Sequence of chain 1.B:
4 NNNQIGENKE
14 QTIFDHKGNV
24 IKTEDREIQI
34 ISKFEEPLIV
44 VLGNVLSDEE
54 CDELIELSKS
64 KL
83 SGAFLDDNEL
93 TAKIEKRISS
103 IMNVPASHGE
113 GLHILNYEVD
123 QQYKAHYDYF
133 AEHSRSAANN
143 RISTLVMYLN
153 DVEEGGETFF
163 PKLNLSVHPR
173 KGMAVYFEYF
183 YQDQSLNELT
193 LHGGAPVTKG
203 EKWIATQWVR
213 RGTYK

A small-molecule ligand and the protein it binds are described below.
Small molecule (SMILES): O=C(O)CCC(=O)C(=O)O

Binding-site contacts:
Ligand atom C4 contacts residue GLY196 of chain 1.B at 4.2 Å.
Ligand atom O1 contacts residue HIS128 of chain 1.B at 4.3 Å.
Ligand atom O4 contacts residue LYS204 of chain 1.B at 2.9 Å (salt-bridge).
Ligand atom C1 contacts residue TRP210 of chain 1.B at 4.0 Å (hydrophobic).
Ligand atom C5 contacts residue GLY196 of chain 1.B at 3.8 Å.
Ligand atom C3 contacts residue ILE206 of chain 1.B at 3.6 Å (hydrophobic).
Ligand atom O5 contacts residue HIS128 of chain 1.B at 3.3 Å (h-bond).
Ligand atom C3 contacts residue TYR125 of chain 1.B at 4.2 Å (hydrophobic).
Ligand atom O4 contacts residue TYR119 of chain 1.B at 2.5 Å (h-bond).
Ligand atom O2 contacts residue ILE206 of chain 1.B at 4.0 Å.
Ligand atom O5 contacts residue CD1 of chain 1.O at 2.4 Å.
Ligand atom O4 contacts residue GLY196 of chain 1.B at 4.0 Å.
Ligand atom C1 contacts residue THR208 of chain 1.B at 3.7 Å.
Ligand atom O2 contacts residue CD1 of chain 1.O at 4.2 Å.
Ligand atom C5 contacts residue TYR119 of chain 1.B at 3.6 Å (hydrophobic).
Ligand atom O4 contacts residue ILE206 of chain 1.B at 3.4 Å.
Ligand atom O3 contacts residue GLY196 of chain 1.B at 3.8 Å.
Ligand atom O5 contacts residue TYR125 of chain 1.B at 3.8 Å.
Ligand atom C5 contacts residue THR160 of chain 1.B at 3.7 Å.
Ligand atom O1 contacts residue ASP130 of chain 1.B at 3.6 Å (salt-bridge).
Ligand atom O1 contacts residue TRP210 of chain 1.B at 3.3 Å (h-bond).
Ligand atom C4 contacts residue THR160 of chain 1.B at 4.3 Å.
Ligand atom C2 contacts residue CD1 of chain 1.O at 3.0 Å.
Ligand atom O1 contacts residue CD1 of chain 1.O at 2.4 Å.
Ligand atom O3 contacts residue LYS204 of chain 1.B at 2.7 Å (salt-bridge).
Ligand atom C5 contacts residue LYS204 of chain 1.B at 3.1 Å.
Ligand atom O2 contacts residue TRP210 of chain 1.B at 3.8 Å.
Ligand atom C1 contacts residue CD1 of chain 1.O at 3.0 Å.
Ligand atom C4 contacts residue TYR119 of chain 1.B at 4.0 Å (hydrophobic).
Ligand atom O2 contacts residue THR208 of chain 1.B at 2.7 Å (h-bond).
Ligand atom C1 contacts residue TYR125 of chain 1.B at 4.1 Å (hydrophobic).
Ligand atom O1 contacts residue THR208 of chain 1.B at 3.8 Å.
Ligand atom C3 contacts residue TYR119 of chain 1.B at 4.1 Å (hydrophobic).
Ligand atom C2 contacts residue HIS128 of chain 1.B at 4.2 Å.
Ligand atom C2 contacts residue TYR125 of chain 1.B at 3.9 Å (hydrophobic).
Ligand atom C3 contacts residue VAL148 of chain 1.B at 4.0 Å (hydrophobic).
Ligand atom C5 contacts residue ILE206 of chain 1.B at 4.0 Å (hydrophobic).
Ligand atom O3 contacts residue THR160 of chain 1.B at 2.6 Å (h-bond).
Ligand atom C1 contacts residue VAL148 of chain 1.B at 4.3 Å (hydrophobic).
Ligand atom O5 contacts residue HIS194 of chain 1.B at 3.5 Å.